Sequence of chain 2.F:
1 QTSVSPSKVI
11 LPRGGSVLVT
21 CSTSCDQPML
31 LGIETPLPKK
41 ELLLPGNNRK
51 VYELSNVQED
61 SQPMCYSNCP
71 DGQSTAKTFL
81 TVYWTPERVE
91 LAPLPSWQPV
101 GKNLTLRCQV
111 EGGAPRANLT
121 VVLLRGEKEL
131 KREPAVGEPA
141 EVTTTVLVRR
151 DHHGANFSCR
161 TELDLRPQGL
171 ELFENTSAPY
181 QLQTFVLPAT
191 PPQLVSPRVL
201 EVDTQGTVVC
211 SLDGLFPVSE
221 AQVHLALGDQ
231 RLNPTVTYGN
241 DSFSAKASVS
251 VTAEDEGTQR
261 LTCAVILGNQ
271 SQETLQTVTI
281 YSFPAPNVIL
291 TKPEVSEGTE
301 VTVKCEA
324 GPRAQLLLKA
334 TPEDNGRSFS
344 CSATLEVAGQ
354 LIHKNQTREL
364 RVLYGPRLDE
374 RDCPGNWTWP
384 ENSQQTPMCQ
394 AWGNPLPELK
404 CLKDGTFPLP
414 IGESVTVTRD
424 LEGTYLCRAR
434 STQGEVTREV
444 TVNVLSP

The protein below binds the small molecule below.
Small molecule (SMILES): CC(=O)N[C@@H]1[C@@H](O)[C@H](O)[C@@H](CO)O[C@H]1O

Binding-site contacts:
Ligand atom N2 contacts residue THR145 of chain 2.F at 4.0 Å.
Ligand atom C3 contacts residue THR145 of chain 2.F at 4.1 Å.
Ligand atom C5 contacts residue ASN103 of chain 2.F at 4.0 Å.
Ligand atom C2 contacts residue ASN103 of chain 2.F at 3.2 Å.
Ligand atom C8 contacts residue LEU147 of chain 2.F at 3.4 Å (hydrophobic).
Ligand atom N2 contacts residue ASN103 of chain 2.F at 3.8 Å.
Ligand atom O5 contacts residue THR145 of chain 2.F at 4.0 Å.
Ligand atom C3 contacts residue ASN103 of chain 2.F at 4.5 Å.
Ligand atom C7 contacts residue LEU147 of chain 2.F at 3.1 Å (hydrophobic).
Ligand atom C2 contacts residue THR145 of chain 2.F at 4.1 Å.
Ligand atom C2 contacts residue LEU147 of chain 2.F at 4.3 Å (hydrophobic).
Ligand atom C8 contacts residue VAL146 of chain 2.F at 4.5 Å (hydrophobic).
Ligand atom O5 contacts residue ASN103 of chain 2.F at 2.6 Å (h-bond).
Ligand atom N2 contacts residue LEU147 of chain 2.F at 3.6 Å.
Ligand atom O7 contacts residue LEU147 of chain 2.F at 3.0 Å.
Ligand atom C1 contacts residue ASN103 of chain 2.F at 1.7 Å.
Ligand atom C5 contacts residue THR145 of chain 2.F at 4.0 Å.
Ligand atom C1 contacts residue THR145 of chain 2.F at 3.4 Å.